Sequence of chain 1.A:
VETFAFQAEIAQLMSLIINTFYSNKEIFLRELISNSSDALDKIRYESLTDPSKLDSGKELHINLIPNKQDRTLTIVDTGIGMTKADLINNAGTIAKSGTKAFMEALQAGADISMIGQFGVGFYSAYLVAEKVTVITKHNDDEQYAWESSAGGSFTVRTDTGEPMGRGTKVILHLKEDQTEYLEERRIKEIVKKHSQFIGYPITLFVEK

A protein and the small-molecule ligand that binds it are described below.
Small molecule (SMILES): O=c1[nH]nc(-c2cc(Br)c(O)cc2O)n1-c1ccccc1F

Binding-site contacts:
Ligand atom C1 contacts residue ASN43 of chain 1.A at 3.5 Å.
Ligand atom C3 contacts residue THR176 of chain 1.A at 3.9 Å.
Ligand atom N11 contacts residue ILE88 of chain 1.A at 3.5 Å.
Ligand atom C16 contacts residue GLY100 of chain 1.A at 3.2 Å.
Ligand atom O8 contacts residue ALA47 of chain 1.A at 3.2 Å.
Ligand atom C3 contacts residue ASN43 of chain 1.A at 4.0 Å.
Ligand atom C2 contacts residue SER44 of chain 1.A at 3.9 Å.
Ligand atom N11 contacts residue ALA47 of chain 1.A at 3.6 Å.
Ligand atom N10 contacts residue THR176 of chain 1.A at 3.5 Å (h-bond).
Ligand atom C4 contacts residue MET90 of chain 1.A at 3.9 Å (hydrophobic).
Ligand atom F21 contacts residue MET90 of chain 1.A at 3.7 Å.
Ligand atom N11 contacts residue GLY89 of chain 1.A at 2.8 Å (h-bond).
Ligand atom N13 contacts residue ALA47 of chain 1.A at 3.9 Å.
Ligand atom C12 contacts residue ILE88 of chain 1.A at 3.9 Å (hydrophobic).
Ligand atom F21 contacts residue GLY100 of chain 1.A at 3.2 Å.
Ligand atom N10 contacts residue MET90 of chain 1.A at 3.6 Å.
Ligand atom C12 contacts residue GLY89 of chain 1.A at 3.7 Å.
Ligand atom N11 contacts residue MET90 of chain 1.A at 3.6 Å.
Ligand atom O7 contacts residue VAL178 of chain 1.A at 3.5 Å.
Ligand atom N10 contacts residue ALA47 of chain 1.A at 3.5 Å.
Ligand atom C15 contacts residue GLY100 of chain 1.A at 3.6 Å.
Ligand atom C2 contacts residue ASN43 of chain 1.A at 3.8 Å.
Ligand atom C9 contacts residue ALA47 of chain 1.A at 3.7 Å (hydrophobic).
Ligand atom O20 contacts residue LYS50 of chain 1.A at 2.9 Å (salt-bridge).
Ligand atom C12 contacts residue ALA47 of chain 1.A at 3.8 Å (hydrophobic).
Ligand atom C19 contacts residue ASN43 of chain 1.A at 3.3 Å.
Ligand atom O7 contacts residue LEU40 of chain 1.A at 3.6 Å.
Ligand atom O8 contacts residue ASP85 of chain 1.A at 2.7 Å (salt-bridge).
Ligand atom N10 contacts residue GLY89 of chain 1.A at 3.6 Å.
Ligand atom C12 contacts residue LYS50 of chain 1.A at 4.0 Å.
Ligand atom O8 contacts residue THR176 of chain 1.A at 3.5 Å.
Ligand atom C2 contacts residue THR176 of chain 1.A at 3.9 Å.
Ligand atom C9 contacts residue MET90 of chain 1.A at 4.0 Å (hydrophobic).
Ligand atom C3 contacts residue ASP85 of chain 1.A at 3.5 Å.
Ligand atom C2 contacts residue ASP85 of chain 1.A at 3.5 Å.
Ligand atom O7 contacts residue ASN43 of chain 1.A at 3.6 Å.
Ligand atom C5 contacts residue MET90 of chain 1.A at 3.8 Å (hydrophobic).
Ligand atom O20 contacts residue ILE88 of chain 1.A at 3.7 Å.
Ligand atom C6 contacts residue ASN43 of chain 1.A at 3.4 Å.
Ligand atom C18 contacts residue ASN43 of chain 1.A at 3.7 Å.